Sequence of chain 1.B:
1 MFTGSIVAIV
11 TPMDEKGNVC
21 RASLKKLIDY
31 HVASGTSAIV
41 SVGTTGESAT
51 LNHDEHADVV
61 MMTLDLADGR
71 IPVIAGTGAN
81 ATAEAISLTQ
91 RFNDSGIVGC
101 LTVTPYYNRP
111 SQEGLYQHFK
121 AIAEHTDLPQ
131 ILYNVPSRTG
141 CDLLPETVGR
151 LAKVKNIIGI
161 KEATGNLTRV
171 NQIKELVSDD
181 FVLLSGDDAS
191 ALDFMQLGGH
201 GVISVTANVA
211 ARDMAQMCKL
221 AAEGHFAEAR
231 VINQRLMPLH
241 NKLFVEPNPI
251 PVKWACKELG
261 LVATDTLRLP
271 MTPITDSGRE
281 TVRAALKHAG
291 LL

Sequence of chain 1.A:
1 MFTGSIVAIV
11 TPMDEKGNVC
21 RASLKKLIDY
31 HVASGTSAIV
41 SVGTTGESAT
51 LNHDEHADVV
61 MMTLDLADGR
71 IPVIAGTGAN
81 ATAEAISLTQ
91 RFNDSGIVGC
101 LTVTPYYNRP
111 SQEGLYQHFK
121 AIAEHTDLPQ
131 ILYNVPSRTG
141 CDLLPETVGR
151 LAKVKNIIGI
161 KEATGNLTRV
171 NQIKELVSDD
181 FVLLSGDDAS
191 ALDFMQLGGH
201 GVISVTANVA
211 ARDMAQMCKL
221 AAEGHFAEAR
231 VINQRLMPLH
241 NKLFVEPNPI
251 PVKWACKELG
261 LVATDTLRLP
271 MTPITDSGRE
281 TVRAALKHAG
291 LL

This small molecule binds to this protein.
Small molecule (SMILES): N[C@@H](CCCC[NH3+])C(=O)O

Binding-site contacts:
Ligand atom N contacts residue LEU269 of chain 1.A at 4.4 Å.
Ligand atom NZ contacts residue ALA83 of chain 1.B at 3.8 Å.
Ligand atom CD contacts residue ALA83 of chain 1.B at 4.4 Å (hydrophobic).
Ligand atom NZ contacts residue ILE86 of chain 1.B at 4.1 Å.
Ligand atom CE contacts residue ALA83 of chain 1.B at 4.2 Å (hydrophobic).
Ligand atom CD contacts residue ILE86 of chain 1.B at 4.0 Å (hydrophobic).
Ligand atom CB contacts residue ALA83 of chain 1.B at 4.1 Å (hydrophobic).
Ligand atom CB contacts residue ILE86 of chain 1.B at 4.2 Å (hydrophobic).
Ligand atom CA contacts residue ALA83 of chain 1.B at 4.5 Å (hydrophobic).
Ligand atom N contacts residue ALA83 of chain 1.B at 4.1 Å.
Ligand atom OXT contacts residue LEU269 of chain 1.A at 4.3 Å.